Sequence of chain 1.A:
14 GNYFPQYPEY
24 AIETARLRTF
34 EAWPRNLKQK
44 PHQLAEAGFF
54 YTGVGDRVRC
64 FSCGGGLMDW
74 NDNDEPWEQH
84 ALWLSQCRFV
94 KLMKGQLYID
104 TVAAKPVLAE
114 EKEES

Binding-site contacts:
Ligand atom CE2 contacts residue GLY67 of chain 1.A at 3.3 Å.
Ligand atom CG1 contacts residue MET71 of chain 1.A at 3.6 Å (hydrophobic).
Ligand atom OH contacts residue ARG62 of chain 1.A at 3.2 Å.
Ligand atom OH contacts residue THR55 of chain 1.A at 3.5 Å (h-bond).
Ligand atom CG contacts residue CYS66 of chain 1.A at 3.1 Å (hydrophobic).
Ligand atom O contacts residue TRP86 of chain 1.A at 3.1 Å (h-bond).
Ligand atom CB contacts residue GLN82 of chain 1.A at 3.5 Å.
Ligand atom CA contacts residue ASP77 of chain 1.A at 3.4 Å.
Ligand atom N contacts residue GLY69 of chain 1.A at 2.9 Å (h-bond).
Ligand atom O contacts residue GLY68 of chain 1.A at 3.4 Å.
Ligand atom CD1 contacts residue ASP72 of chain 1.A at 3.1 Å.
Ligand atom N contacts residue GLY69 of chain 1.A at 3.4 Å (h-bond).
Ligand atom CD2 contacts residue GLY69 of chain 1.A at 3.4 Å.
Ligand atom CD contacts residue LEU87 of chain 1.A at 3.4 Å (hydrophobic).
Ligand atom N contacts residue GLN82 of chain 1.A at 3.1 Å (h-bond).
Ligand atom O contacts residue GLY69 of chain 1.A at 2.8 Å (h-bond).
Ligand atom CA contacts residue GLY69 of chain 1.A at 3.2 Å.
Ligand atom CA contacts residue MET71 of chain 1.A at 3.2 Å (hydrophobic).
Ligand atom CB contacts residue LEU70 of chain 1.A at 3.7 Å (hydrophobic).
Ligand atom N contacts residue ASP77 of chain 1.A at 2.7 Å (salt-bridge).
Ligand atom O contacts residue GLN82 of chain 1.A at 3.6 Å.
Ligand atom N contacts residue GLU114 of chain 1.A at 3.6 Å.
Ligand atom CD2 contacts residue GLY67 of chain 1.A at 3.1 Å.
Ligand atom CD1 contacts residue ARG60 of chain 1.A at 3.4 Å.
Ligand atom CE1 contacts residue ARG60 of chain 1.A at 3.6 Å.
Ligand atom N contacts residue MET71 of chain 1.A at 2.9 Å (h-bond).
Ligand atom OH contacts residue ARG60 of chain 1.A at 3.5 Å.
Ligand atom CE2 contacts residue GLY69 of chain 1.A at 3.4 Å.
Ligand atom CA contacts residue LEU70 of chain 1.A at 3.6 Å (hydrophobic).
Ligand atom C contacts residue MET71 of chain 1.A at 3.5 Å (hydrophobic).
Ligand atom CB contacts residue MET71 of chain 1.A at 3.6 Å (hydrophobic).
Ligand atom O contacts residue GLU114 of chain 1.A at 3.0 Å (salt-bridge).
Ligand atom CB contacts residue MET71 of chain 1.A at 3.3 Å (hydrophobic).
Ligand atom C contacts residue GLY69 of chain 1.A at 3.4 Å.
Ligand atom CB contacts residue ASP77 of chain 1.A at 3.4 Å.
Ligand atom CA contacts residue ASP72 of chain 1.A at 3.3 Å.
Ligand atom CD2 contacts residue LEU70 of chain 1.A at 3.6 Å (hydrophobic).
Ligand atom O contacts residue MET71 of chain 1.A at 2.9 Å (h-bond).
Ligand atom CE2 contacts residue LEU70 of chain 1.A at 3.4 Å (hydrophobic).
Ligand atom O contacts residue LEU70 of chain 1.A at 3.4 Å.

The protein below binds the small molecule below.
Small molecule (SMILES): CC[C@H](C)[C@H](NC(=O)[C@H](C)N)C(=O)N[C@@H](C)C(=O)N[C@@H](Cc1ccc(O)cc1)C(=O)N[C@@H](Cc1ccccc1)C(=O)N[C@H](C(=O)N1CCC[C@H]1C(=O)N[C@H](C=O)CC(=O)O)[C@@H](C)CC